Binding-site contacts:
Ligand atom C8 contacts residue GLU1036 of chain 1.B at 3.7 Å.
Ligand atom C3 contacts residue ASN1037 of chain 1.B at 3.8 Å.
Ligand atom N2 contacts residue ASN1037 of chain 1.B at 2.8 Å (h-bond).
Ligand atom C1 contacts residue ASN1037 of chain 1.B at 1.4 Å.
Ligand atom C7 contacts residue ASN1037 of chain 1.B at 3.0 Å.
Ligand atom C5 contacts residue ASN1037 of chain 1.B at 3.8 Å.
Ligand atom C4 contacts residue ASN1037 of chain 1.B at 4.3 Å.
Ligand atom C2 contacts residue ASN1037 of chain 1.B at 2.4 Å.
Ligand atom C8 contacts residue ASN1037 of chain 1.B at 4.0 Å.
Ligand atom O5 contacts residue ASN1037 of chain 1.B at 2.4 Å (h-bond).
Ligand atom O7 contacts residue ASN1037 of chain 1.B at 2.4 Å (h-bond).

Sequence of chain 1.B:
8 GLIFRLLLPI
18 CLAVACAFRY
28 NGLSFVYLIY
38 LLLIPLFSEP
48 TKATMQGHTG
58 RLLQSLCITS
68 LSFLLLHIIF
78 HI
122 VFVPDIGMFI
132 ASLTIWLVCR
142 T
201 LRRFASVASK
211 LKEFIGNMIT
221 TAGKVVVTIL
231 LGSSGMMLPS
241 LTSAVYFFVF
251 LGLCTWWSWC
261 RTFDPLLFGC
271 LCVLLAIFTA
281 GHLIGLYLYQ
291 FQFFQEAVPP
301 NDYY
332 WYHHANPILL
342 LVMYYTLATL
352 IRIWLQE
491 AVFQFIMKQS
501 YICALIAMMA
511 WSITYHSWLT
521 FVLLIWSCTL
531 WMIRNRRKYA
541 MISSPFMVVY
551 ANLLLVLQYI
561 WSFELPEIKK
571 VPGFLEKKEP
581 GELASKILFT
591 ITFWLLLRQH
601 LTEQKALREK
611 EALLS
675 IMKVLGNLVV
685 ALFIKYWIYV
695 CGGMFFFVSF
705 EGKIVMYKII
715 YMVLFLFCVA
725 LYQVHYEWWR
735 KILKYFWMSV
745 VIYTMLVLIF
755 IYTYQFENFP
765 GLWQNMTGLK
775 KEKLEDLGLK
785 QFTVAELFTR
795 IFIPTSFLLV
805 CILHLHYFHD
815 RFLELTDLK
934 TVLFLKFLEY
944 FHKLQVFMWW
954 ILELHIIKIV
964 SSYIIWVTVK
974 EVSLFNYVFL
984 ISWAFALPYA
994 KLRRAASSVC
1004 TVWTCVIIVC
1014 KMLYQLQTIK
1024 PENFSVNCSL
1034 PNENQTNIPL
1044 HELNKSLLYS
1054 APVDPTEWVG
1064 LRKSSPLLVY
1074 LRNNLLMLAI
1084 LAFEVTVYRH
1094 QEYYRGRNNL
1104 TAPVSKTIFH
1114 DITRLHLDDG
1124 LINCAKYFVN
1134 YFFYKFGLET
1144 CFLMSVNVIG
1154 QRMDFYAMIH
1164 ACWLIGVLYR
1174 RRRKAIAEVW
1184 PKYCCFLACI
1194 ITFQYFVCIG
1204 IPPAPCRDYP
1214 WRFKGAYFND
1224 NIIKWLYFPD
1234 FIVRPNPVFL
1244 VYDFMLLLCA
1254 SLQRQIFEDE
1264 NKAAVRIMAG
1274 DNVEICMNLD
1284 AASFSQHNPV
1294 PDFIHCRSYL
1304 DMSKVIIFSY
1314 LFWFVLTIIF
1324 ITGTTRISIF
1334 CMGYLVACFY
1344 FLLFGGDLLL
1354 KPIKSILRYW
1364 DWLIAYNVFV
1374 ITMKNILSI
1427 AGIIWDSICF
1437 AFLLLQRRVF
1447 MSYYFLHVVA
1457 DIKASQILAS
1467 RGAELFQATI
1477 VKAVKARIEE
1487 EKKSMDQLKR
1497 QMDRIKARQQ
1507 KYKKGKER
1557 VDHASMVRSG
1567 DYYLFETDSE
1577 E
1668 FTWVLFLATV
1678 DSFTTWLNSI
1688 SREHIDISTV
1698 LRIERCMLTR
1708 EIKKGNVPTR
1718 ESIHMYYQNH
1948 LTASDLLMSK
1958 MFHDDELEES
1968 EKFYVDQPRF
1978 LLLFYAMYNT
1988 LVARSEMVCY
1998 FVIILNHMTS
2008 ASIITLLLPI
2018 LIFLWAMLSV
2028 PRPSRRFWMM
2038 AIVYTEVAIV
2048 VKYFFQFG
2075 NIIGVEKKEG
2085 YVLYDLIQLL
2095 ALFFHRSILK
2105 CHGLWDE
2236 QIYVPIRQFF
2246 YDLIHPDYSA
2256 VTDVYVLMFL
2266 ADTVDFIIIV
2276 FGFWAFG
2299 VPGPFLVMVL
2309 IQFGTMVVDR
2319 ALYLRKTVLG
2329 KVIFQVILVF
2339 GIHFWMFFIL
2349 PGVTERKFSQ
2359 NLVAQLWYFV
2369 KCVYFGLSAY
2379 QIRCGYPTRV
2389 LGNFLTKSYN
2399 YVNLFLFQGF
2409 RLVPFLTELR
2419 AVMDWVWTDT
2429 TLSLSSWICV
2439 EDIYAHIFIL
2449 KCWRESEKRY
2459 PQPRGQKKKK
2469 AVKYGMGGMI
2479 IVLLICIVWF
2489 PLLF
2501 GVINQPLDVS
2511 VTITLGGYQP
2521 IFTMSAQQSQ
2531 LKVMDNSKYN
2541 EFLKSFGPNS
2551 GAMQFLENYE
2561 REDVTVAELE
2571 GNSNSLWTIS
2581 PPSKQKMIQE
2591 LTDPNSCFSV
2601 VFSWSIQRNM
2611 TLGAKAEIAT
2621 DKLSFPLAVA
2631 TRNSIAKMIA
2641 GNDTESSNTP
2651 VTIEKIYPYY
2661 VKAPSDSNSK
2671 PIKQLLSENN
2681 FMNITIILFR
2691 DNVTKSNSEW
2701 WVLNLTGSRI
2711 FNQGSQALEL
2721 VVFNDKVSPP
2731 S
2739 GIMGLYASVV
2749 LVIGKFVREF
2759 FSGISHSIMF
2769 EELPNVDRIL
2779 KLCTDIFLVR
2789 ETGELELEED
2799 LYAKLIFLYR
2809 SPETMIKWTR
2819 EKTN

This small molecule binds to this protein.
Small molecule (SMILES): CC(=O)N[C@@H]1[C@@H](O)[C@H](O)[C@@H](CO)O[C@H]1O